Sequence of chain 1.B:
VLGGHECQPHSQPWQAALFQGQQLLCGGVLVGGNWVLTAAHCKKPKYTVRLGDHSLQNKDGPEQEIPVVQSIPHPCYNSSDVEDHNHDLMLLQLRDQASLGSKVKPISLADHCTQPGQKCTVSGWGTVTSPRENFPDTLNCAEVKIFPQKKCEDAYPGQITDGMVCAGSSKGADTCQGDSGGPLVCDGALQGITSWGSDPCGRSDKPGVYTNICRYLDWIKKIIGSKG

Binding-site contacts:
Ligand atom C contacts residue GLN177 of chain 1.B at 3.4 Å.
Ligand atom NH1 contacts residue ASP174 of chain 1.B at 3.4 Å (salt-bridge).
Ligand atom NH2 contacts residue CYS201 of chain 1.B at 3.2 Å (h-bond).
Ligand atom CZ contacts residue THR175 of chain 1.B at 3.3 Å.
Ligand atom NH1 contacts residue GLY208 of chain 1.B at 3.2 Å.
Ligand atom N contacts residue SER180 of chain 1.B at 3.2 Å (h-bond).
Ligand atom CB contacts residue SER180 of chain 1.B at 2.9 Å.
Ligand atom O contacts residue CYS176 of chain 1.B at 3.8 Å.
Ligand atom NH1 contacts residue GLY197 of chain 1.B at 3.8 Å.
Ligand atom CG contacts residue GLN177 of chain 1.B at 3.6 Å.
Ligand atom NH2 contacts residue SER198 of chain 1.B at 3.3 Å (h-bond).
Ligand atom O contacts residue HIS85 of chain 1.B at 3.4 Å (h-bond).
Ligand atom N contacts residue SER195 of chain 1.B at 2.8 Å (h-bond).
Ligand atom O contacts residue SER180 of chain 1.B at 2.3 Å (h-bond).
Ligand atom CA contacts residue SER180 of chain 1.B at 2.5 Å.
Ligand atom O contacts residue GLN177 of chain 1.B at 2.5 Å (h-bond).
Ligand atom CD2 contacts residue ASP199 of chain 1.B at 3.5 Å.
Ligand atom CD contacts residue GLN177 of chain 1.B at 3.8 Å.
Ligand atom CD2 contacts residue HIS85 of chain 1.B at 3.6 Å.
Ligand atom CZ contacts residue GLY197 of chain 1.B at 3.7 Å.
Ligand atom C contacts residue SER195 of chain 1.B at 3.7 Å.
Ligand atom CA contacts residue SER195 of chain 1.B at 3.6 Å.
Ligand atom CD contacts residue CYS176 of chain 1.B at 3.5 Å (hydrophobic).
Ligand atom O contacts residue TRP196 of chain 1.B at 3.7 Å.
Ligand atom CD2 contacts residue GLY197 of chain 1.B at 3.8 Å.
Ligand atom CD1 contacts residue ASP199 of chain 1.B at 3.1 Å.
Ligand atom O contacts residue GLY178 of chain 1.B at 3.1 Å (h-bond).
Ligand atom NH2 contacts residue THR175 of chain 1.B at 3.2 Å (h-bond).
Ligand atom CD1 contacts residue GLN177 of chain 1.B at 3.3 Å.
Ligand atom C contacts residue SER180 of chain 1.B at 1.4 Å.
Ligand atom CG contacts residue GLN177 of chain 1.B at 3.2 Å.
Ligand atom O contacts residue TRP196 of chain 1.B at 3.2 Å.
Ligand atom NH1 contacts residue THR175 of chain 1.B at 3.5 Å (h-bond).
Ligand atom CB contacts residue CYS176 of chain 1.B at 3.6 Å (hydrophobic).
Ligand atom CA contacts residue GLN177 of chain 1.B at 3.5 Å.
Ligand atom CA contacts residue SER195 of chain 1.B at 3.8 Å.
Ligand atom NE contacts residue THR175 of chain 1.B at 3.8 Å.
Ligand atom O contacts residue GLY197 of chain 1.B at 3.4 Å (h-bond).
Ligand atom NH2 contacts residue ASP174 of chain 1.B at 3.4 Å (salt-bridge).
Ligand atom CH3 contacts residue GLY197 of chain 1.B at 3.6 Å.

This small molecule binds to this protein.
Small molecule (SMILES): CC(=O)N[C@@H](CC(C)C)C(=O)N[C@@H](CC(C)C)C(=O)N[C@H](CO)CCCN=C(N)N